This protein binds this small molecule.
Small molecule (SMILES): Nc1nc2c([C@@H]3N[C@H](CO)[C@@H](O)[C@H]3O)c[nH]c2c(=O)[nH]1

Sequence of chain 2.A:
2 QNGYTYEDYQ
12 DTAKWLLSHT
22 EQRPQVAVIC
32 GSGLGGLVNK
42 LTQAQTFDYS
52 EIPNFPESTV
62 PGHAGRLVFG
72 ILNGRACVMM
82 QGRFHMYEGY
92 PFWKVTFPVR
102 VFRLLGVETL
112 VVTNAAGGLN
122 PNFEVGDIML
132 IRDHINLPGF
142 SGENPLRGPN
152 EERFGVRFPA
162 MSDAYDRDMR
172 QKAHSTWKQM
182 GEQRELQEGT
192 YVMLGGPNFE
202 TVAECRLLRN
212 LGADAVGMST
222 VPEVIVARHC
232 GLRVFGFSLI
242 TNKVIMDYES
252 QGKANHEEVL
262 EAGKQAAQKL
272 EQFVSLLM

Sequence of chain 1.A:
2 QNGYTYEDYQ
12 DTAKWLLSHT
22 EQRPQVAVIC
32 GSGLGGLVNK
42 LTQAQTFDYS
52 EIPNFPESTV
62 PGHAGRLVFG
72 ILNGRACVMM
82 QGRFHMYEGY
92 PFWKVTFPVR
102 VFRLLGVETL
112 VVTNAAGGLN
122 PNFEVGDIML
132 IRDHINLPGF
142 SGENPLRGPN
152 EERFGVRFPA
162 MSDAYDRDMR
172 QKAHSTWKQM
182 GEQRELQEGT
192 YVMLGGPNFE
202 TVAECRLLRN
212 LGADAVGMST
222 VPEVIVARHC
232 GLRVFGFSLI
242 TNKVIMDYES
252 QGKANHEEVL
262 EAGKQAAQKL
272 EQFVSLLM

Binding-site contacts:
Ligand atom O5' contacts residue HIS257 of chain 1.A at 2.6 Å (h-bond).
Ligand atom C1' contacts residue PO41 of chain 1.C at 3.3 Å.
Ligand atom C9 contacts residue ALA116 of chain 1.A at 3.4 Å (hydrophobic).
Ligand atom C8 contacts residue THR242 of chain 1.A at 3.6 Å.
Ligand atom N2 contacts residue LEU195 of chain 1.A at 3.3 Å.
Ligand atom O3' contacts residue HIS86 of chain 1.A at 3.3 Å (h-bond).
Ligand atom C3' contacts residue PO41 of chain 1.C at 3.2 Å.
Ligand atom C6 contacts residue PHE200 of chain 1.A at 3.6 Å (hydrophobic).
Ligand atom N1 contacts residue GLU201 of chain 1.A at 2.8 Å (salt-bridge).
Ligand atom N3 contacts residue GLY218 of chain 1.A at 3.6 Å.
Ligand atom N7 contacts residue ASN243 of chain 1.A at 2.9 Å (h-bond).
Ligand atom N1 contacts residue PHE200 of chain 1.A at 3.7 Å.
Ligand atom O6 contacts residue ASN243 of chain 1.A at 3.0 Å (h-bond).
Ligand atom C2 contacts residue VAL217 of chain 1.A at 3.6 Å (hydrophobic).
Ligand atom O3' contacts residue TYR88 of chain 1.A at 2.9 Å (h-bond).
Ligand atom O5' contacts residue PHE200 of chain 1.A at 3.6 Å.
Ligand atom O3' contacts residue PO41 of chain 1.C at 2.6 Å (h-bond).
Ligand atom N7 contacts residue GLY118 of chain 1.A at 3.6 Å (h-bond).
Ligand atom C5 contacts residue PHE200 of chain 1.A at 3.5 Å (hydrophobic).
Ligand atom C3' contacts residue TYR88 of chain 1.A at 3.6 Å (hydrophobic).
Ligand atom C4' contacts residue PO41 of chain 1.C at 3.2 Å.
Ligand atom N2 contacts residue GLU201 of chain 1.A at 2.9 Å (salt-bridge).
Ligand atom N2 contacts residue MET219 of chain 1.A at 3.5 Å.
Ligand atom O6 contacts residue VAL245 of chain 1.A at 3.6 Å.
Ligand atom O6 contacts residue GLY118 of chain 1.A at 3.5 Å.
Ligand atom O5' contacts residue VAL260 of chain 1.A at 3.6 Å.
Ligand atom N4' contacts residue PO41 of chain 1.C at 2.8 Å (h-bond).
Ligand atom C8 contacts residue ALA116 of chain 1.A at 3.6 Å (hydrophobic).
Ligand atom O2' contacts residue MET219 of chain 1.A at 2.7 Å (h-bond).
Ligand atom C5' contacts residue HIS257 of chain 1.A at 3.4 Å.
Ligand atom C5' contacts residue PHE200 of chain 1.A at 3.7 Å (hydrophobic).
Ligand atom C6 contacts residue GLU201 of chain 1.A at 3.7 Å.
Ligand atom C1' contacts residue ALA116 of chain 1.A at 3.1 Å (hydrophobic).
Ligand atom C5 contacts residue GLY118 of chain 1.A at 3.6 Å.
Ligand atom O6 contacts residue GLU201 of chain 1.A at 3.6 Å.
Ligand atom C2 contacts residue GLU201 of chain 1.A at 3.7 Å.
Ligand atom N3 contacts residue MET219 of chain 1.A at 3.7 Å.
Ligand atom C2' contacts residue PO41 of chain 1.C at 3.5 Å.
Ligand atom O2' contacts residue PO41 of chain 1.C at 2.8 Å (h-bond).
Ligand atom O2' contacts residue GLY218 of chain 1.A at 3.7 Å.